The protein below binds the small molecule below.
Small molecule (SMILES): CN[C@@H]1CCc2c(ccc(O)c2O)[C@H]1O

Binding-site contacts:
Ligand atom CAA contacts residue VAL148 of chain 1.D at 4.1 Å (hydrophobic).
Ligand atom OAK contacts residue ASN324 of chain 1.D at 3.9 Å.
Ligand atom CAI contacts residue ASP144 of chain 1.D at 3.6 Å.
Ligand atom CAH contacts residue TYR339 of chain 1.D at 3.5 Å (hydrophobic).
Ligand atom CAA contacts residue PHE320 of chain 1.D at 4.1 Å (hydrophobic).
Ligand atom CAE contacts residue PHE224 of chain 1.D at 4.4 Å (hydrophobic).
Ligand atom CAH contacts residue PHE224 of chain 1.D at 3.2 Å (hydrophobic).
Ligand atom NAN contacts residue ASN343 of chain 1.D at 3.0 Å (h-bond).
Ligand atom CAF contacts residue PHE320 of chain 1.D at 3.8 Å (hydrophobic).
Ligand atom CAG contacts residue PHE320 of chain 1.D at 4.5 Å (hydrophobic).
Ligand atom CAO contacts residue ASN343 of chain 1.D at 4.0 Å.
Ligand atom CAC contacts residue SER234 of chain 1.D at 4.4 Å.
Ligand atom OAM contacts residue VAL148 of chain 1.D at 4.4 Å.
Ligand atom OAL contacts residue SER238 of chain 1.D at 4.4 Å.
Ligand atom CAO contacts residue ASP144 of chain 1.D at 3.6 Å.
Ligand atom OAL contacts residue SER235 of chain 1.D at 4.5 Å.
Ligand atom CAG contacts residue PHE224 of chain 1.D at 3.1 Å (hydrophobic).
Ligand atom OAL contacts residue SER234 of chain 1.D at 3.5 Å.
Ligand atom CAB contacts residue VAL148 of chain 1.D at 4.0 Å (hydrophobic).
Ligand atom CAI contacts residue ASN343 of chain 1.D at 3.9 Å.
Ligand atom CAE contacts residue PHE320 of chain 1.D at 4.2 Å (hydrophobic).
Ligand atom CAB contacts residue PHE321 of chain 1.D at 4.1 Å (hydrophobic).
Ligand atom CAJ contacts residue ASP144 of chain 1.D at 3.9 Å.
Ligand atom CAJ contacts residue PHE320 of chain 1.D at 3.7 Å (hydrophobic).
Ligand atom CAD contacts residue SER234 of chain 1.D at 4.3 Å.
Ligand atom CAC contacts residue PHE321 of chain 1.D at 4.4 Å (hydrophobic).
Ligand atom CAO contacts residue PHE224 of chain 1.D at 4.4 Å (hydrophobic).
Ligand atom NAN contacts residue TYR347 of chain 1.D at 4.2 Å.
Ligand atom CAG contacts residue TYR339 of chain 1.D at 3.7 Å (hydrophobic).
Ligand atom CAD contacts residue ASN324 of chain 1.D at 4.4 Å.
Ligand atom OAL contacts residue PHE321 of chain 1.D at 4.1 Å.
Ligand atom OAK contacts residue PHE224 of chain 1.D at 4.4 Å.
Ligand atom OAM contacts residue PHE320 of chain 1.D at 4.5 Å.
Ligand atom OAM contacts residue ASP144 of chain 1.D at 2.9 Å (salt-bridge).
Ligand atom CAJ contacts residue ASN343 of chain 1.D at 3.8 Å.
Ligand atom OAM contacts residue TYR347 of chain 1.D at 3.9 Å.
Ligand atom OAK contacts residue SER234 of chain 1.D at 3.3 Å (h-bond).
Ligand atom NAN contacts residue ASP144 of chain 1.D at 3.0 Å (salt-bridge).
Ligand atom OAM contacts residue ASN343 of chain 1.D at 3.4 Å (h-bond).

Sequence of chain 1.D:
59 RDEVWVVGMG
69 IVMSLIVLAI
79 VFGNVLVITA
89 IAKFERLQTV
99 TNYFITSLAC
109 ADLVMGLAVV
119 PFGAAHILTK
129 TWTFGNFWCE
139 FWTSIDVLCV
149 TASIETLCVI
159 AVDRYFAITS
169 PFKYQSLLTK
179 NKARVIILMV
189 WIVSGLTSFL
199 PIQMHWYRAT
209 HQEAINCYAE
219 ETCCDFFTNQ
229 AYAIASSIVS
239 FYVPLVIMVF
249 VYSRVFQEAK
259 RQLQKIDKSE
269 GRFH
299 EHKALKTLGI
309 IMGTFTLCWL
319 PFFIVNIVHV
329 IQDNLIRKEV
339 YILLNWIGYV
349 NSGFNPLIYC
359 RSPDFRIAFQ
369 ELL